The small molecule below binds the protein below.
Small molecule (SMILES): CC(=O)N[C@H]1[C@H](O[C@H]2[C@H](O)[C@@H](NC(C)=O)CO[C@@H]2CO)O[C@H](CO)[C@@H](O)[C@@H]1O

Sequence of chain 1.B:
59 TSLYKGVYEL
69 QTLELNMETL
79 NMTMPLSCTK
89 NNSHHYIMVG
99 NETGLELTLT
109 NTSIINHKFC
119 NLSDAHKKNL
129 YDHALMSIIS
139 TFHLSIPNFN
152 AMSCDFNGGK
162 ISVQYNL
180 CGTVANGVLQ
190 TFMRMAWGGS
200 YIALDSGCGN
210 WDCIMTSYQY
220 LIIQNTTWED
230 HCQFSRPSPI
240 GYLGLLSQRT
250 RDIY

Sequence of chain 1.K:
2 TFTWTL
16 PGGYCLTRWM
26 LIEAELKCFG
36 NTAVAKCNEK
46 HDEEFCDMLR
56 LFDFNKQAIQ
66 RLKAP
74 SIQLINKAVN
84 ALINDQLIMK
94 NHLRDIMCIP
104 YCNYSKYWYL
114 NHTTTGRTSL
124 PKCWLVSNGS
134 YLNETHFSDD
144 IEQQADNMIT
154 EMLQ

Binding-site contacts:
Ligand atom N2 contacts residue THR121 of chain 1.K at 4.1 Å.
Ligand atom C4 contacts residue ASN114 of chain 1.K at 4.2 Å.
Ligand atom C8 contacts residue TYR112 of chain 1.K at 3.7 Å (hydrophobic).
Ligand atom C5 contacts residue ASN114 of chain 1.K at 3.7 Å.
Ligand atom O5 contacts residue ASN114 of chain 1.K at 2.4 Å (h-bond).
Ligand atom C8 contacts residue THR121 of chain 1.K at 3.7 Å.
Ligand atom C7 contacts residue GLN69 of chain 1.B at 3.9 Å.
Ligand atom C1 contacts residue ASN114 of chain 1.K at 1.4 Å.
Ligand atom N2 contacts residue GLN69 of chain 1.B at 4.2 Å.
Ligand atom O7 contacts residue GLN69 of chain 1.B at 3.3 Å (h-bond).
Ligand atom C2 contacts residue ASN114 of chain 1.K at 2.4 Å.
Ligand atom O7 contacts residue LYS32 of chain 1.K at 4.2 Å.
Ligand atom C7 contacts residue TYR112 of chain 1.K at 3.6 Å (hydrophobic).
Ligand atom C3 contacts residue ASN114 of chain 1.K at 3.8 Å.
Ligand atom C7 contacts residue ASN114 of chain 1.K at 3.6 Å.
Ligand atom O6 contacts residue LEU31 of chain 1.K at 4.4 Å.
Ligand atom C8 contacts residue PHE34 of chain 1.K at 4.2 Å (hydrophobic).
Ligand atom C2 contacts residue GLN69 of chain 1.B at 4.1 Å.
Ligand atom C1 contacts residue GLN69 of chain 1.B at 4.0 Å.
Ligand atom C7 contacts residue THR121 of chain 1.K at 4.3 Å.
Ligand atom N2 contacts residue ASN114 of chain 1.K at 2.9 Å (h-bond).
Ligand atom C8 contacts residue CYS33 of chain 1.K at 3.3 Å (hydrophobic).
Ligand atom C7 contacts residue CYS33 of chain 1.K at 4.4 Å (hydrophobic).
Ligand atom O7 contacts residue ASN114 of chain 1.K at 4.0 Å.
Ligand atom O5 contacts residue GLN69 of chain 1.B at 4.0 Å.
Ligand atom O7 contacts residue TYR112 of chain 1.K at 3.0 Å (h-bond).